Binding-site contacts:
Ligand atom O7 contacts residue ALA710 of chain 1.A at 3.2 Å.
Ligand atom C1 contacts residue ASN1078 of chain 1.A at 1.4 Å.
Ligand atom C5 contacts residue ASN1078 of chain 1.A at 3.6 Å.
Ligand atom C4 contacts residue ASN1078 of chain 1.A at 4.2 Å.
Ligand atom C8 contacts residue GLU1076 of chain 1.A at 3.5 Å.
Ligand atom N2 contacts residue ASN1078 of chain 1.A at 2.7 Å (h-bond).
Ligand atom O5 contacts residue ASN1078 of chain 1.A at 2.3 Å (h-bond).
Ligand atom C8 contacts residue ASN1078 of chain 1.A at 3.5 Å.
Ligand atom C7 contacts residue ALA710 of chain 1.A at 4.0 Å (hydrophobic).
Ligand atom C2 contacts residue ASN1078 of chain 1.A at 2.5 Å.
Ligand atom C7 contacts residue ASN1078 of chain 1.A at 3.2 Å.
Ligand atom O7 contacts residue LYS1077 of chain 1.A at 4.1 Å.
Ligand atom C8 contacts residue LYS1077 of chain 1.A at 3.8 Å.
Ligand atom O7 contacts residue ASN1078 of chain 1.A at 3.8 Å.
Ligand atom C3 contacts residue ASN1078 of chain 1.A at 3.8 Å.
Ligand atom C8 contacts residue ALA710 of chain 1.A at 4.2 Å (hydrophobic).

The protein below binds the small molecule below.
Small molecule (SMILES): CC(=O)N[C@H]1[C@H](O[C@H]2[C@H](O)[C@@H](NC(C)=O)CO[C@@H]2CO)O[C@H](CO)[C@@H](O)[C@@H]1O

Sequence of chain 1.A:
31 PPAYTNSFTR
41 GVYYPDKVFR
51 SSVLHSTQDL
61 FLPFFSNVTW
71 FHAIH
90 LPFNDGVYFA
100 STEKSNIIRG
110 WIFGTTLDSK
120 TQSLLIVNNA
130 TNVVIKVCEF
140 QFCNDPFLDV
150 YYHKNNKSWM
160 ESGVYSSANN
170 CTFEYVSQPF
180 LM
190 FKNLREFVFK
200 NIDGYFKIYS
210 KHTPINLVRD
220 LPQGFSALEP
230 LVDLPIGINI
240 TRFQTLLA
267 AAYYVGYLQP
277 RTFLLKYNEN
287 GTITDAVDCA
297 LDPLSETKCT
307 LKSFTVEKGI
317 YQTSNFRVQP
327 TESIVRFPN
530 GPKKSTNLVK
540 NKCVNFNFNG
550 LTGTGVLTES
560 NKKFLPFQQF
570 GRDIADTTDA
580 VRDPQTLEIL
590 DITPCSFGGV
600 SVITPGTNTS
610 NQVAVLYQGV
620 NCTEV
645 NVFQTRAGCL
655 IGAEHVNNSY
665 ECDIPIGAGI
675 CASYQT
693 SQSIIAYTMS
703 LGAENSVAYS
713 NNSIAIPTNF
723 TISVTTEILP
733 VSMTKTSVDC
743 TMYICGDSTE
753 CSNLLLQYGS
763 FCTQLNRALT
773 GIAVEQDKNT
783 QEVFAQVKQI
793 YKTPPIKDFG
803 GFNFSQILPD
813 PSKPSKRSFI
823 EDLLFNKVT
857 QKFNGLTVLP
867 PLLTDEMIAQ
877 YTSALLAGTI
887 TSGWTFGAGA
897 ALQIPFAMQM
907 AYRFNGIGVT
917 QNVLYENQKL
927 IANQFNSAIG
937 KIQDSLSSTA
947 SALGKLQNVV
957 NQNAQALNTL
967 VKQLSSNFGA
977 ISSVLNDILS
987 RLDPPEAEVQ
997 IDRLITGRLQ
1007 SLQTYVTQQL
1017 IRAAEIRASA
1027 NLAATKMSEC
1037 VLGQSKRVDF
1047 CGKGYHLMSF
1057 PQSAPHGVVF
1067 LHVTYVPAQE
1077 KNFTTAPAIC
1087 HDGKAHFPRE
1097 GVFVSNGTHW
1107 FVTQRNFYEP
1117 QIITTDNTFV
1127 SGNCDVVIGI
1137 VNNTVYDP